Binding-site contacts:
Ligand atom C9 contacts residue ALA37 of chain 1.A at 3.6 Å (hydrophobic).
Ligand atom O contacts residue MET74 of chain 1.A at 3.7 Å.
Ligand atom C contacts residue ASN106 of chain 1.A at 3.4 Å.
Ligand atom C5 contacts residue MET74 of chain 1.A at 3.6 Å (hydrophobic).
Ligand atom C contacts residue GLU99 of chain 1.A at 3.6 Å.
Ligand atom O1 contacts residue PHE70 of chain 1.A at 3.7 Å.
Ligand atom N1 contacts residue HIS138 of chain 3.A at 3.4 Å.
Ligand atom C3 contacts residue PG41 of chain 1.G at 3.8 Å.
Ligand atom C16 contacts residue PG41 of chain 1.G at 3.7 Å.
Ligand atom C12 contacts residue PHE70 of chain 1.A at 3.8 Å (hydrophobic).
Ligand atom C5 contacts residue PG41 of chain 1.G at 3.7 Å.
Ligand atom C contacts residue LEU102 of chain 1.A at 3.6 Å (hydrophobic).
Ligand atom C15 contacts residue HIS138 of chain 3.A at 3.5 Å.
Ligand atom N4 contacts residue LEU73 of chain 1.A at 3.6 Å.
Ligand atom C8 contacts residue PG41 of chain 1.G at 3.7 Å.
Ligand atom C14 contacts residue ASP72 of chain 1.A at 3.4 Å.
Ligand atom C1 contacts residue MET74 of chain 1.A at 3.7 Å (hydrophobic).
Ligand atom C contacts residue ARG88 of chain 1.A at 3.4 Å.
Ligand atom C4 contacts residue PG41 of chain 1.G at 3.8 Å.
Ligand atom C7 contacts residue ALA37 of chain 1.A at 3.4 Å (hydrophobic).
Ligand atom N contacts residue HIS138 of chain 3.A at 3.6 Å.
Ligand atom O2 contacts residue GLU134 of chain 3.A at 3.5 Å.
Ligand atom C2 contacts residue ARG88 of chain 1.A at 3.6 Å.
Ligand atom O contacts residue ASN106 of chain 1.A at 3.1 Å (h-bond).
Ligand atom C9 contacts residue PG41 of chain 1.G at 3.6 Å.
Ligand atom C9 contacts residue THR10 of chain 1.A at 3.6 Å.
Ligand atom C14 contacts residue SER71 of chain 1.A at 3.7 Å.
Ligand atom C12 contacts residue ALA37 of chain 1.A at 3.4 Å (hydrophobic).
Ligand atom N3 contacts residue LEU73 of chain 1.A at 3.7 Å.
Ligand atom C11 contacts residue ALA37 of chain 1.A at 3.6 Å (hydrophobic).
Ligand atom C13 contacts residue HIS138 of chain 3.A at 3.6 Å.
Ligand atom N contacts residue ASP72 of chain 1.A at 3.0 Å (salt-bridge).
Ligand atom C8 contacts residue ALA37 of chain 1.A at 3.4 Å (hydrophobic).
Ligand atom C19 contacts residue ASN106 of chain 1.A at 3.5 Å.
Ligand atom O2 contacts residue PG41 of chain 1.G at 3.2 Å.
Ligand atom C6 contacts residue PG41 of chain 1.G at 3.7 Å.
Ligand atom C10 contacts residue ALA37 of chain 1.A at 3.7 Å (hydrophobic).
Ligand atom C3 contacts residue PRO8 of chain 1.A at 3.7 Å (hydrophobic).
Ligand atom N4 contacts residue MET74 of chain 1.A at 2.9 Å (h-bond).
Ligand atom O contacts residue LEU102 of chain 1.A at 3.7 Å.

Sequence of chain 1.A:
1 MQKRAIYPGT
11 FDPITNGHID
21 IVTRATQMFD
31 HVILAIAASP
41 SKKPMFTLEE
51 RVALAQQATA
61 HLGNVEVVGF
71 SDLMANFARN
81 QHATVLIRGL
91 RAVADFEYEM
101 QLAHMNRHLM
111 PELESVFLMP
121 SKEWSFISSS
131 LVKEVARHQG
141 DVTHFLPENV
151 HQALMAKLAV

A protein and the small-molecule ligand that binds it are described below.
Small molecule (SMILES): COc1ccc(Oc2cccc([C@@H](C)Nc3nc4n(n3)C(=O)CC(C)=N4)c2)cc1

Sequence of chain 3.A:
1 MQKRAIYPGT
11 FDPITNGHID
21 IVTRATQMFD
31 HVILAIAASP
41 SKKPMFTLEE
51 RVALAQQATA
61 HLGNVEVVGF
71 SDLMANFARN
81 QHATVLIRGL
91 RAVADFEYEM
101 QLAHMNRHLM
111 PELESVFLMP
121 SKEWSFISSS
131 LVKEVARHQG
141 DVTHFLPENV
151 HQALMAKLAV